Sequence of chain 1.A:
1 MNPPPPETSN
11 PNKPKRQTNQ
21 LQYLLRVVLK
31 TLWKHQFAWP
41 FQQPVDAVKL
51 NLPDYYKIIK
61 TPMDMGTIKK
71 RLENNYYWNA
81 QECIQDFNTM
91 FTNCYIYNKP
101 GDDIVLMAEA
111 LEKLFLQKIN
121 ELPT

Binding-site contacts:
Ligand atom C05 contacts residue VAL45 of chain 1.A at 3.9 Å (hydrophobic).
Ligand atom C21 contacts residue TRP39 of chain 1.A at 3.3 Å (hydrophobic).
Ligand atom C06 contacts residue VAL45 of chain 1.A at 4.0 Å (hydrophobic).
Ligand atom C26 contacts residue MET107 of chain 1.A at 3.9 Å (hydrophobic).
Ligand atom C26 contacts residue ILE104 of chain 1.A at 3.9 Å (hydrophobic).
Ligand atom C13 contacts residue TYR55 of chain 1.A at 3.9 Å (hydrophobic).
Ligand atom C01 contacts residue PRO40 of chain 1.A at 3.3 Å (hydrophobic).
Ligand atom C22 contacts residue MET107 of chain 1.A at 3.9 Å (hydrophobic).
Ligand atom N10 contacts residue ILE104 of chain 1.A at 3.9 Å.
Ligand atom C13 contacts residue LEU52 of chain 1.A at 3.7 Å (hydrophobic).
Ligand atom C08 contacts residue LEU52 of chain 1.A at 4.1 Å (hydrophobic).
Ligand atom N10 contacts residue VAL45 of chain 1.A at 3.7 Å.
Ligand atom C11 contacts residue PHE41 of chain 1.A at 3.4 Å (hydrophobic).
Ligand atom C04 contacts residue ILE104 of chain 1.A at 3.9 Å (hydrophobic).
Ligand atom C13 contacts residue ASN98 of chain 1.A at 3.5 Å.
Ligand atom C03 contacts residue LEU50 of chain 1.A at 3.5 Å (hydrophobic).
Ligand atom C20 contacts residue LEU50 of chain 1.A at 3.7 Å (hydrophobic).
Ligand atom C22 contacts residue TRP39 of chain 1.A at 3.6 Å (hydrophobic).
Ligand atom C09 contacts residue TYR55 of chain 1.A at 4.1 Å (hydrophobic).
Ligand atom C11 contacts residue VAL45 of chain 1.A at 4.0 Å (hydrophobic).
Ligand atom C26 contacts residue ASP103 of chain 1.A at 3.4 Å.
Ligand atom C13 contacts residue TYR97 of chain 1.A at 3.3 Å (hydrophobic).
Ligand atom C09 contacts residue ASN98 of chain 1.A at 3.8 Å.
Ligand atom C16 contacts residue LEU50 of chain 1.A at 3.5 Å (hydrophobic).
Ligand atom C05 contacts residue ILE104 of chain 1.A at 3.9 Å (hydrophobic).
Ligand atom N15 contacts residue LEU50 of chain 1.A at 3.5 Å.
Ligand atom O12 contacts residue ASN98 of chain 1.A at 3.0 Å (h-bond).
Ligand atom C06 contacts residue PRO40 of chain 1.A at 3.2 Å (hydrophobic).
Ligand atom C11 contacts residue ILE104 of chain 1.A at 4.0 Å (hydrophobic).
Ligand atom N07 contacts residue ILE104 of chain 1.A at 4.0 Å.
Ligand atom O12 contacts residue TYR55 of chain 1.A at 3.7 Å.
Ligand atom C22 contacts residue PRO40 of chain 1.A at 4.1 Å (hydrophobic).
Ligand atom C14 contacts residue LEU52 of chain 1.A at 3.9 Å (hydrophobic).
Ligand atom C21 contacts residue PRO40 of chain 1.A at 4.0 Å (hydrophobic).
Ligand atom C04 contacts residue LEU50 of chain 1.A at 4.1 Å (hydrophobic).
Ligand atom C02 contacts residue LEU50 of chain 1.A at 3.5 Å (hydrophobic).
Ligand atom C22 contacts residue ILE104 of chain 1.A at 3.7 Å (hydrophobic).
Ligand atom C17 contacts residue ASN98 of chain 1.A at 3.5 Å.
Ligand atom C17 contacts residue ILE104 of chain 1.A at 4.0 Å (hydrophobic).
Ligand atom C21 contacts residue ILE104 of chain 1.A at 4.1 Å (hydrophobic).

This protein binds this small molecule.
Small molecule (SMILES): Cc1ccc([C@H](C)Nc2ccc3c(c2)N(C2CC2)[C@@H](C)C(=O)N3C)cc1